Sequence of chain 1.A:
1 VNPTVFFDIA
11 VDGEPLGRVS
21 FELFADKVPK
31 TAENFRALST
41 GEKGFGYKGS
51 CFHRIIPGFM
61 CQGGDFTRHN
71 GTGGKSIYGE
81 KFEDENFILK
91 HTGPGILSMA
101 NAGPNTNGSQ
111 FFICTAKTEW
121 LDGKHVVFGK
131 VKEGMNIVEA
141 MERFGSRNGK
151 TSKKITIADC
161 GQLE

This small molecule binds to this protein.
Small molecule (SMILES): CC[C@H](C)[C@H](NC(=O)[C@@H]1CCCN1C(=O)CNC(=O)[C@H](C)NC(=O)[C@@H](N)Cc1cnc[nH]1)C(=O)N[C@@H](C)C(=O)O

Binding-site contacts:
Ligand atom N contacts residue GLY71 of chain 1.A at 3.4 Å (h-bond).
Ligand atom OXT contacts residue TRP120 of chain 1.A at 3.4 Å.
Ligand atom C contacts residue PHE59 of chain 1.A at 3.7 Å (hydrophobic).
Ligand atom CG contacts residue PHE59 of chain 1.A at 3.7 Å (hydrophobic).
Ligand atom CB contacts residue PHE59 of chain 1.A at 3.7 Å (hydrophobic).
Ligand atom O contacts residue GLN110 of chain 1.A at 3.5 Å (h-bond).
Ligand atom O contacts residue PHE59 of chain 1.A at 3.2 Å.
Ligand atom ND1 contacts residue ALA102 of chain 1.A at 2.9 Å.
Ligand atom NE2 contacts residue ALA102 of chain 1.A at 3.5 Å.
Ligand atom O contacts residue TRP120 of chain 1.A at 2.6 Å (h-bond).
Ligand atom C contacts residue ASN101 of chain 1.A at 3.7 Å.
Ligand atom CB contacts residue ASN101 of chain 1.A at 3.3 Å.
Ligand atom CA contacts residue GLN62 of chain 1.A at 3.3 Å.
Ligand atom CG contacts residue PHE112 of chain 1.A at 3.7 Å (hydrophobic).
Ligand atom C contacts residue TRP120 of chain 1.A at 3.4 Å (hydrophobic).
Ligand atom CB contacts residue LEU121 of chain 1.A at 3.6 Å (hydrophobic).
Ligand atom CE1 contacts residue ALA102 of chain 1.A at 2.9 Å (hydrophobic).
Ligand atom O contacts residue PHE59 of chain 1.A at 3.3 Å.
Ligand atom C contacts residue GLN62 of chain 1.A at 3.4 Å.
Ligand atom CD contacts residue PHE112 of chain 1.A at 3.7 Å (hydrophobic).
Ligand atom O contacts residue ARG54 of chain 1.A at 2.8 Å (salt-bridge).
Ligand atom CA contacts residue TRP120 of chain 1.A at 3.8 Å (hydrophobic).
Ligand atom N contacts residue ASN101 of chain 1.A at 3.1 Å (h-bond).
Ligand atom O contacts residue LEU121 of chain 1.A at 3.5 Å.
Ligand atom CB contacts residue ALA100 of chain 1.A at 3.0 Å (hydrophobic).
Ligand atom CB contacts residue HIS125 of chain 1.A at 3.7 Å.
Ligand atom O contacts residue GLN62 of chain 1.A at 2.7 Å (h-bond).
Ligand atom N contacts residue ARG54 of chain 1.A at 3.7 Å.
Ligand atom O contacts residue ALA102 of chain 1.A at 3.7 Å.
Ligand atom CA contacts residue ASN101 of chain 1.A at 3.3 Å.
Ligand atom CA contacts residue ARG54 of chain 1.A at 3.8 Å.
Ligand atom CD contacts residue GLN62 of chain 1.A at 3.8 Å.
Ligand atom O contacts residue TRP120 of chain 1.A at 3.1 Å.
Ligand atom C contacts residue TRP120 of chain 1.A at 3.7 Å (hydrophobic).
Ligand atom C contacts residue ARG54 of chain 1.A at 3.8 Å.
Ligand atom CD contacts residue ARG54 of chain 1.A at 3.8 Å.
Ligand atom CG contacts residue ALA102 of chain 1.A at 3.6 Å (hydrophobic).
Ligand atom N contacts residue GLY71 of chain 1.A at 2.8 Å (h-bond).
Ligand atom CA contacts residue HIS125 of chain 1.A at 3.7 Å.
Ligand atom CB contacts residue TRP120 of chain 1.A at 3.2 Å (hydrophobic).